Sequence of chain 1.A:
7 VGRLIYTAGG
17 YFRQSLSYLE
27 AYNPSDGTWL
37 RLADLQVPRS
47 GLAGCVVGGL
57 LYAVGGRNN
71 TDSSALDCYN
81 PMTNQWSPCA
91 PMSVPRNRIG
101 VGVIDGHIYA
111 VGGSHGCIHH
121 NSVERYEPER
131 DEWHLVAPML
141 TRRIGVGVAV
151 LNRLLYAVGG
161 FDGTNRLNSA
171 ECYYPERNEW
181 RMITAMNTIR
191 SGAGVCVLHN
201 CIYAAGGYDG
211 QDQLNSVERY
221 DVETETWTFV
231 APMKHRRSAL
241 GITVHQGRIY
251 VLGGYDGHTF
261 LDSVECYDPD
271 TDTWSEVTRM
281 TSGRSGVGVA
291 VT

Binding-site contacts:
Ligand atom O19 contacts residue ALA239 of chain 1.A at 3.3 Å.
Ligand atom C43 contacts residue ARG98 of chain 1.A at 3.6 Å.
Ligand atom O19 contacts residue SER285 of chain 1.A at 2.3 Å (h-bond).
Ligand atom C43 contacts residue ARG166 of chain 1.A at 3.6 Å.
Ligand atom C27 contacts residue TYR17 of chain 1.A at 3.6 Å (hydrophobic).
Ligand atom O17 contacts residue TYR208 of chain 1.A at 3.5 Å.
Ligand atom O21 contacts residue SER238 of chain 1.A at 3.0 Å (h-bond).
Ligand atom S14 contacts residue SER285 of chain 1.A at 3.2 Å (h-bond).
Ligand atom O17 contacts residue GLY192 of chain 1.A at 3.8 Å.
Ligand atom C34 contacts residue TYR255 of chain 1.A at 3.8 Å (hydrophobic).
Ligand atom C26 contacts residue TYR17 of chain 1.A at 3.8 Å (hydrophobic).
Ligand atom O45 contacts residue ARG166 of chain 1.A at 3.2 Å (salt-bridge).
Ligand atom N41 contacts residue ASN97 of chain 1.A at 3.1 Å (h-bond).
Ligand atom C31 contacts residue TYR208 of chain 1.A at 3.7 Å (hydrophobic).
Ligand atom C34 contacts residue GLN213 of chain 1.A at 2.9 Å.
Ligand atom C28 contacts residue SER238 of chain 1.A at 3.3 Å.
Ligand atom C32 contacts residue TYR208 of chain 1.A at 3.5 Å (hydrophobic).
Ligand atom N44 contacts residue ARG98 of chain 1.A at 3.6 Å.
Ligand atom N41 contacts residue ARG63 of chain 1.A at 3.4 Å (salt-bridge).
Ligand atom O17 contacts residue SER191 of chain 1.A at 2.5 Å (h-bond).
Ligand atom O18 contacts residue TYR17 of chain 1.A at 2.8 Å.
Ligand atom C23 contacts residue SER285 of chain 1.A at 3.7 Å.
Ligand atom C23 contacts residue PHE260 of chain 1.A at 3.8 Å (hydrophobic).
Ligand atom C07 contacts residue ALA239 of chain 1.A at 3.6 Å (hydrophobic).
Ligand atom O49 contacts residue PHE260 of chain 1.A at 3.8 Å.
Ligand atom O45 contacts residue PHE161 of chain 1.A at 3.5 Å.
Ligand atom C47 contacts residue ARG19 of chain 1.A at 3.5 Å.
Ligand atom C39 contacts residue TYR17 of chain 1.A at 3.7 Å (hydrophobic).
Ligand atom C48 contacts residue ARG19 of chain 1.A at 3.5 Å.
Ligand atom C20 contacts residue SER285 of chain 1.A at 3.7 Å.
Ligand atom O42 contacts residue ARG98 of chain 1.A at 3.0 Å (salt-bridge).
Ligand atom O18 contacts residue SER285 of chain 1.A at 3.2 Å (h-bond).
Ligand atom C04 contacts residue ALA239 of chain 1.A at 3.8 Å (hydrophobic).
Ligand atom N44 contacts residue ARG166 of chain 1.A at 3.7 Å.
Ligand atom C48 contacts residue PHE260 of chain 1.A at 3.7 Å (hydrophobic).
Ligand atom C37 contacts residue TYR17 of chain 1.A at 3.5 Å (hydrophobic).
Ligand atom C16 contacts residue SER46 of chain 1.A at 3.5 Å.
Ligand atom O19 contacts residue GLY286 of chain 1.A at 3.4 Å (h-bond).
Ligand atom O21 contacts residue GLY192 of chain 1.A at 3.7 Å.
Ligand atom N41 contacts residue SER46 of chain 1.A at 3.6 Å.

The small molecule below binds the protein below.
Small molecule (SMILES): COc1ccc(S(=O)(=O)N(CC(N)=O)c2ccc(N(CC(N)=O)S(=O)(=O)c3ccc(NC(=O)CCN4CCOCC4)cc3)c3ccccc23)cc1